Sequence of chain 1.C:
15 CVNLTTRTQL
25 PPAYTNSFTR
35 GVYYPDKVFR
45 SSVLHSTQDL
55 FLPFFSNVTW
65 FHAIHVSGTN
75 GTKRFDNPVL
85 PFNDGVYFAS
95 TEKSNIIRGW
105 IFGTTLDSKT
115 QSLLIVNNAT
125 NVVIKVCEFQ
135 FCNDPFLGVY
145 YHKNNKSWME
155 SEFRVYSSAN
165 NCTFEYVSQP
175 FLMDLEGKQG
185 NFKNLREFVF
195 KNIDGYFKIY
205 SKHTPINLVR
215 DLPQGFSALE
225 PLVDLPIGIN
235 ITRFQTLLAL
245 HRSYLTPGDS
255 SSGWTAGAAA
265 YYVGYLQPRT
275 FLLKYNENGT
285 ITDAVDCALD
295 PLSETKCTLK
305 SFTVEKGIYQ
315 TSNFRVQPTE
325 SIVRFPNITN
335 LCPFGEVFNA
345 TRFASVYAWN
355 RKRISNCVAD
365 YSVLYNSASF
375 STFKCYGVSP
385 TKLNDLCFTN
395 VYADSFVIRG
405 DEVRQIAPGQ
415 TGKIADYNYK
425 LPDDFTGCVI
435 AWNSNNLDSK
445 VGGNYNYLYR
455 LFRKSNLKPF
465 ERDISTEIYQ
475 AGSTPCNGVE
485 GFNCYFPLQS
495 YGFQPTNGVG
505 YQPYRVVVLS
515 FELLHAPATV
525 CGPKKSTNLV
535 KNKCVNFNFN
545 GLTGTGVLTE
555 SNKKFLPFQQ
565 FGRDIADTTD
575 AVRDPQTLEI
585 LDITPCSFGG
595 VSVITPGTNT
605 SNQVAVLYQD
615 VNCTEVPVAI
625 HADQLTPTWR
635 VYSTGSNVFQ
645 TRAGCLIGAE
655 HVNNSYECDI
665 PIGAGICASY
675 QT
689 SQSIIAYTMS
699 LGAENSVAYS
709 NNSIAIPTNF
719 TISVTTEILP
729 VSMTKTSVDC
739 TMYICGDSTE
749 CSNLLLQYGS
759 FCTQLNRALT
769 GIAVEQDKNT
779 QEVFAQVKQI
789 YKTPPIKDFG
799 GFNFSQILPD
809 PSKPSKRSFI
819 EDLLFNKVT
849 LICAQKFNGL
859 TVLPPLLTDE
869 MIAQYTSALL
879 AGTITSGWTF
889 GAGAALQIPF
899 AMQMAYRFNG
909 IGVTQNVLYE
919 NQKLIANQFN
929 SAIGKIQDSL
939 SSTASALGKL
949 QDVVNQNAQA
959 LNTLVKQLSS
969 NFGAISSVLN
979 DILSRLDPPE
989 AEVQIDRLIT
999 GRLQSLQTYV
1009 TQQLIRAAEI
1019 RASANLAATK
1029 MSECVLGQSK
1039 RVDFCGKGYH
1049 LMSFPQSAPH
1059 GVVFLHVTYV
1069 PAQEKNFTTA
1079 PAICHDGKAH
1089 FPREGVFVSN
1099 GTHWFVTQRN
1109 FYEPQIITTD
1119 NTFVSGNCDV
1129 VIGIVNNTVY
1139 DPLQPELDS

This protein binds this small molecule.
Small molecule (SMILES): CC(=O)N[C@@H]1[C@@H](O)[C@H](O)[C@@H](CO)O[C@H]1O

Binding-site contacts:
Ligand atom N2 contacts residue ASN603 of chain 1.C at 4.0 Å.
Ligand atom C7 contacts residue ASN603 of chain 1.C at 3.5 Å.
Ligand atom O7 contacts residue ASN603 of chain 1.C at 3.1 Å (h-bond).
Ligand atom C1 contacts residue ASN603 of chain 1.C at 3.2 Å.
Ligand atom O5 contacts residue ASN603 of chain 1.C at 3.6 Å.
Ligand atom C8 contacts residue ASN603 of chain 1.C at 4.3 Å.
Ligand atom C2 contacts residue ASN603 of chain 1.C at 4.1 Å.